This protein binds this small molecule.
Small molecule (SMILES): O=C(O)C/C=C/c1c[nH]cn1

Sequence of chain 2.B:
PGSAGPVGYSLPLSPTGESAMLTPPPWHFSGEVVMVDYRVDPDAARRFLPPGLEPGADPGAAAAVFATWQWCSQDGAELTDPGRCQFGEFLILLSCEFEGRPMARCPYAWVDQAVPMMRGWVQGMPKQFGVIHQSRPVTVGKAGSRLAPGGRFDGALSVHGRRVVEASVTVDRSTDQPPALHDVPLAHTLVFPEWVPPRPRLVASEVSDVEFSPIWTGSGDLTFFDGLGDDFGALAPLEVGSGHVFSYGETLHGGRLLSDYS

Binding-site contacts:
Ligand atom C07 contacts residue LYS156 of chain 2.B at 3.7 Å.
Ligand atom C02 contacts residue LYS156 of chain 2.B at 2.4 Å.
Ligand atom N12 contacts residue TRP98 of chain 2.B at 4.1 Å.
Ligand atom C02 contacts residue GLN152 of chain 2.B at 3.9 Å.
Ligand atom C04 contacts residue PHE116 of chain 2.B at 4.1 Å (hydrophobic).
Ligand atom C02 contacts residue PHE58 of chain 2.B at 4.0 Å (hydrophobic).
Ligand atom O01 contacts residue PHE58 of chain 2.B at 3.7 Å.
Ligand atom C09 contacts residue GLU283 of chain 2.B at 3.4 Å.
Ligand atom C07 contacts residue PHE58 of chain 2.B at 3.7 Å (hydrophobic).
Ligand atom C02 contacts residue PHE116 of chain 2.B at 4.1 Å (hydrophobic).
Ligand atom C11 contacts residue GLU118 of chain 2.B at 3.3 Å.
Ligand atom C06 contacts residue GLU118 of chain 2.B at 3.4 Å.
Ligand atom O01 contacts residue PHE116 of chain 2.B at 3.3 Å.
Ligand atom O03 contacts residue PHE58 of chain 2.B at 3.8 Å.
Ligand atom O03 contacts residue GLN152 of chain 2.B at 3.0 Å (h-bond).
Ligand atom O03 contacts residue PRO145 of chain 2.B at 4.2 Å.
Ligand atom C07 contacts residue PHE116 of chain 2.B at 4.2 Å (hydrophobic).
Ligand atom O01 contacts residue PRO145 of chain 2.B at 3.4 Å.
Ligand atom O01 contacts residue ARG148 of chain 2.B at 2.7 Å (salt-bridge).
Ligand atom N10 contacts residue TRP98 of chain 2.B at 3.8 Å.
Ligand atom C04 contacts residue PRO145 of chain 2.B at 3.8 Å (hydrophobic).
Ligand atom C02 contacts residue ARG148 of chain 2.B at 3.5 Å.
Ligand atom C02 contacts residue PRO145 of chain 2.B at 3.8 Å (hydrophobic).
Ligand atom O01 contacts residue LYS156 of chain 2.B at 3.1 Å (salt-bridge).
Ligand atom C06 contacts residue PHE116 of chain 2.B at 4.0 Å (hydrophobic).
Ligand atom C08 contacts residue GLU118 of chain 2.B at 3.9 Å.
Ligand atom O03 contacts residue GLY149 of chain 2.B at 4.2 Å.
Ligand atom O03 contacts residue LYS156 of chain 2.B at 3.2 Å (salt-bridge).
Ligand atom C04 contacts residue LYS156 of chain 2.B at 1.3 Å.
Ligand atom C07 contacts residue GLN152 of chain 2.B at 4.3 Å.
Ligand atom O03 contacts residue ARG148 of chain 2.B at 2.9 Å (salt-bridge).
Ligand atom C06 contacts residue LYS156 of chain 2.B at 2.4 Å.
Ligand atom N10 contacts residue GLU283 of chain 2.B at 3.5 Å (salt-bridge).
Ligand atom C11 contacts residue TRP98 of chain 2.B at 3.5 Å (hydrophobic).
Ligand atom C04 contacts residue GLN152 of chain 2.B at 4.0 Å.
Ligand atom N12 contacts residue MET154 of chain 2.B at 4.0 Å.
Ligand atom C08 contacts residue MET154 of chain 2.B at 4.2 Å (hydrophobic).
Ligand atom C06 contacts residue MET154 of chain 2.B at 4.0 Å (hydrophobic).
Ligand atom C07 contacts residue GLU118 of chain 2.B at 4.1 Å.
Ligand atom N12 contacts residue GLU118 of chain 2.B at 3.0 Å (salt-bridge).